Binding-site contacts:
Ligand atom C30 contacts residue GLY53 of chain 1.A at 3.7 Å.
Ligand atom C32 contacts residue ARG57 of chain 1.A at 3.5 Å.
Ligand atom C19 contacts residue ASN172 of chain 1.A at 3.4 Å.
Ligand atom N4 contacts residue VAL124 of chain 1.A at 3.7 Å.
Ligand atom N14 contacts residue LYS73 of chain 1.A at 2.9 Å (salt-bridge).
Ligand atom C1 contacts residue LEU50 of chain 1.A at 3.7 Å (hydrophobic).
Ligand atom C6 contacts residue GLU122 of chain 1.A at 3.7 Å.
Ligand atom C7 contacts residue THR184 of chain 1.A at 3.7 Å.
Ligand atom C34 contacts residue THR52 of chain 1.A at 3.8 Å.
Ligand atom C7 contacts residue MET121 of chain 1.A at 3.6 Å (hydrophobic).
Ligand atom C15 contacts residue ASP185 of chain 1.A at 3.4 Å.
Ligand atom N4 contacts residue GLU122 of chain 1.A at 2.7 Å (salt-bridge).
Ligand atom C2 contacts residue LEU174 of chain 1.A at 3.4 Å (hydrophobic).
Ligand atom C8 contacts residue THR184 of chain 1.A at 3.6 Å.
Ligand atom C35 contacts residue GLY53 of chain 1.A at 3.8 Å.
Ligand atom C11 contacts residue ALA71 of chain 1.A at 3.6 Å (hydrophobic).
Ligand atom C11 contacts residue LEU174 of chain 1.A at 3.6 Å (hydrophobic).
Ligand atom N14 contacts residue ASP185 of chain 1.A at 3.7 Å.
Ligand atom N3 contacts residue VAL124 of chain 1.A at 3.1 Å (h-bond).
Ligand atom C32 contacts residue GLY56 of chain 1.A at 3.4 Å.
Ligand atom C2 contacts residue ALA71 of chain 1.A at 3.5 Å (hydrophobic).
Ligand atom C15 contacts residue LYS73 of chain 1.A at 3.5 Å.
Ligand atom C9 contacts residue THR184 of chain 1.A at 3.7 Å.
Ligand atom N21 contacts residue ASN172 of chain 1.A at 2.6 Å (h-bond).
Ligand atom C1 contacts residue PHE328 of chain 1.A at 3.5 Å (hydrophobic).
Ligand atom C6 contacts residue ALA71 of chain 1.A at 3.6 Å (hydrophobic).
Ligand atom N4 contacts residue ALA71 of chain 1.A at 3.4 Å.
Ligand atom C33 contacts residue ARG57 of chain 1.A at 3.6 Å.
Ligand atom N3 contacts residue ALA71 of chain 1.A at 3.4 Å.
Ligand atom N3 contacts residue LEU174 of chain 1.A at 3.5 Å.
Ligand atom C33 contacts residue VAL58 of chain 1.A at 3.5 Å (hydrophobic).
Ligand atom C18 contacts residue ASN172 of chain 1.A at 3.6 Å.
Ligand atom C33 contacts residue GLY53 of chain 1.A at 3.7 Å.
Ligand atom N3 contacts residue TYR123 of chain 1.A at 3.6 Å.
Ligand atom N21 contacts residue ASP185 of chain 1.A at 2.8 Å (salt-bridge).
Ligand atom N3 contacts residue GLU122 of chain 1.A at 3.5 Å (salt-bridge).
Ligand atom C27 contacts residue ASP185 of chain 1.A at 3.5 Å.
Ligand atom O17 contacts residue ASP185 of chain 1.A at 3.6 Å.
Ligand atom N28 contacts residue ASP185 of chain 1.A at 3.8 Å.
Ligand atom C34 contacts residue GLY53 of chain 1.A at 3.7 Å.

Sequence of chain 1.A:
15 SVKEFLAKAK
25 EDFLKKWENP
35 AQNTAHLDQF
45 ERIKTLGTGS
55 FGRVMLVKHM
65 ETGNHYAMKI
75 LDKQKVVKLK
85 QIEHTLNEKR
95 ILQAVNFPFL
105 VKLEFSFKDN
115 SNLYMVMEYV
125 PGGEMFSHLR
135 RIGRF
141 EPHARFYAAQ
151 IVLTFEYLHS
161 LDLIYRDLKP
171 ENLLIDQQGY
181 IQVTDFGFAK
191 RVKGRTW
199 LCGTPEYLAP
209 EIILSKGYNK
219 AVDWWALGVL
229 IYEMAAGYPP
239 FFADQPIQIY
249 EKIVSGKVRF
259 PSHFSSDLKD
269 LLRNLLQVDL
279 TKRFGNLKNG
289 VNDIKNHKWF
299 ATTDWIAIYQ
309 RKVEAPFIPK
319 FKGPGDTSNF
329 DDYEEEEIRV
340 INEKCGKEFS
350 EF

The protein below binds the small molecule below.
Small molecule (SMILES): Cc1n[nH]c2ccc(-c3cncc(OC[C@@H](N)Cc4c[nH]c5ccccc45)c3)cc12